Sequence of chain 15.E:
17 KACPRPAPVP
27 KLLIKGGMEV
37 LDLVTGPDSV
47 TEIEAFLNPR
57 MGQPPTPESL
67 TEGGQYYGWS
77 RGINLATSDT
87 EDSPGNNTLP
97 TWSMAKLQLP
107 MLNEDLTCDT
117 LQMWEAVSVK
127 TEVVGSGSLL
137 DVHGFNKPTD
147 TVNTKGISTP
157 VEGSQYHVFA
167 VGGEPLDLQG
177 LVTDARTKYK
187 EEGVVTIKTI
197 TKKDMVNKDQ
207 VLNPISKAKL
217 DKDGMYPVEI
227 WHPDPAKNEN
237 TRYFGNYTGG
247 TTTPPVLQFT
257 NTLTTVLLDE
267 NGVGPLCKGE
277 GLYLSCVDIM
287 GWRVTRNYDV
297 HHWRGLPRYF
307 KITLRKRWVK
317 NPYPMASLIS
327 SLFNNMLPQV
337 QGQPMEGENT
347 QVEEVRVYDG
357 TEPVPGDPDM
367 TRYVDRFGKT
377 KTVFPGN

Sequence of chain 15.D:
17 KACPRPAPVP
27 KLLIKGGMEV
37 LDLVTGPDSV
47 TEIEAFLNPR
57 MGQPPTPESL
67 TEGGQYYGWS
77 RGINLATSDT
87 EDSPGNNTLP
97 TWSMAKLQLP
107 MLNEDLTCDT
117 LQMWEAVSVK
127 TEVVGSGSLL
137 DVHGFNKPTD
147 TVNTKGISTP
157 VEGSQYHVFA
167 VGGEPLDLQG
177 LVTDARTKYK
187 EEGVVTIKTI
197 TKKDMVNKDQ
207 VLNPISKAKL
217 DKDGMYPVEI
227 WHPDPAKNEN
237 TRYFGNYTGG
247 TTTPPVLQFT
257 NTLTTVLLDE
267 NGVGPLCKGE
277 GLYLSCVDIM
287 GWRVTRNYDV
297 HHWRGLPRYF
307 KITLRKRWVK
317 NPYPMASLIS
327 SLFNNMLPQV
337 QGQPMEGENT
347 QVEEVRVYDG

Binding-site contacts:
Ligand atom O4 contacts residue GLY78 of chain 15.D at 3.4 Å (h-bond).
Ligand atom O1A contacts residue GLY78 of chain 15.D at 3.8 Å.
Ligand atom O4 contacts residue ASN80 of chain 15.D at 4.1 Å.
Ligand atom C6 contacts residue TYR72 of chain 15.D at 3.7 Å (hydrophobic).
Ligand atom O1B contacts residue ARG77 of chain 15.D at 2.4 Å (salt-bridge).
Ligand atom O4 contacts residue TYR72 of chain 15.D at 3.7 Å.
Ligand atom C2 contacts residue ARG77 of chain 15.D at 4.0 Å.
Ligand atom O8 contacts residue TYR72 of chain 15.D at 3.4 Å (h-bond).
Ligand atom C3 contacts residue GLY78 of chain 15.D at 3.8 Å.
Ligand atom O4 contacts residue THR291 of chain 15.D at 3.9 Å.
Ligand atom C6 contacts residue THR94 of chain 15.D at 4.3 Å.
Ligand atom O4 contacts residue VAL296 of chain 15.D at 3.9 Å.
Ligand atom C3 contacts residue HIS298 of chain 15.D at 3.8 Å.
Ligand atom C4 contacts residue TYR72 of chain 15.D at 3.4 Å (hydrophobic).
Ligand atom O1A contacts residue LYS186 of chain 15.D at 4.3 Å.
Ligand atom C6 contacts residue ASN93 of chain 15.D at 3.4 Å.
Ligand atom O4 contacts residue ARG77 of chain 15.D at 4.2 Å.
Ligand atom N5 contacts residue TYR72 of chain 15.D at 2.9 Å (h-bond).
Ligand atom C4 contacts residue GLY78 of chain 15.D at 3.9 Å.
Ligand atom C5 contacts residue ASN93 of chain 15.D at 4.1 Å.
Ligand atom C5 contacts residue TYR72 of chain 15.D at 3.5 Å (hydrophobic).
Ligand atom C2 contacts residue GLY78 of chain 15.D at 4.2 Å.
Ligand atom O6 contacts residue ASN93 of chain 15.D at 3.6 Å (h-bond).
Ligand atom O1A contacts residue ARG77 of chain 15.D at 2.7 Å (salt-bridge).
Ligand atom C11 contacts residue TYR72 of chain 15.D at 4.2 Å (hydrophobic).
Ligand atom O3 contacts residue GLY78 of chain 15.D at 3.7 Å.
Ligand atom C1 contacts residue ARG77 of chain 15.D at 3.1 Å.
Ligand atom O1B contacts residue TYR72 of chain 15.D at 4.0 Å.
Ligand atom O8 contacts residue ARG77 of chain 15.D at 3.5 Å (salt-bridge).
Ligand atom C6 contacts residue ASN80 of chain 15.D at 4.3 Å.
Ligand atom C3 contacts residue ARG77 of chain 15.D at 3.3 Å.
Ligand atom C3 contacts residue VAL296 of chain 15.D at 3.6 Å (hydrophobic).
Ligand atom O1A contacts residue TYR72 of chain 15.D at 3.4 Å.
Ligand atom C4 contacts residue ARG77 of chain 15.D at 4.0 Å.
Ligand atom O4 contacts residue HIS298 of chain 15.D at 2.7 Å (h-bond).
Ligand atom C8 contacts residue ARG77 of chain 15.D at 4.2 Å.
Ligand atom C4 contacts residue HIS298 of chain 15.D at 3.7 Å.
Ligand atom C1 contacts residue TYR72 of chain 15.D at 3.8 Å (hydrophobic).
Ligand atom C4 contacts residue VAL296 of chain 15.D at 4.2 Å (hydrophobic).
Ligand atom C10 contacts residue TYR72 of chain 15.D at 4.0 Å (hydrophobic).

A small-molecule ligand and the protein it binds are described below.
Small molecule (SMILES): CC(=O)N[C@@H]1[C@@H](O[C@@H]2O[C@H](CO)[C@H](O)[C@H](O[C@]3(C(=O)O)C[C@H](O)[C@@H](NC(C)=O)[C@H]([C@H](O)[C@H](O)CO)O3)[C@H]2O)[C@H](O)[C@@H](CO[C@]2(C(=O)O)C[C@H](O)[C@@H](NC(C)=O)[C@H]([C@H](O)[C@H](O)CO)O2)O[C@H]1O